The small molecule below binds the protein below.
Small molecule (SMILES): Nc1ccn([C@@H]2O[C@H](CO[P](=O)(O)O[C@H]3[C@@H](O)[C@H](n4ccc(=O)[nH]c4=O)O[C@@H]3CO[P](=O)(O)O[C@H]3[C@@H](O)[C@H](n4cnc5c4NC=NC5N)O[C@@H]3CO[P](=O)(O)O[C@H]3[C@@H](O)[C@H](n4cnc5c4NC=NC5N)O[C@@H]3CO[P](=O)(O)O[C@H]3[C@@H](O)[C@H](n4cnc5c4NC=NC5N)O[C@@H]3COP(=O)=O)[C@@H](O[P](=O)(O)OC[C@H]3O[C@@H](n4ccc(=O)[nH]c4=O)[C@H](O)[C@@H]3O[P](=O)(O)OC[C@H]3O[C@@H](n4ccc(=O)[nH]c4=O)[C@H](O)[C@@H]3O[P](=O)(O)OC[C@H]3O[C@@H](n4ccc(=O)[nH]c4=O)[C@H](O)[C@@H]3O)[C@H]2O)c(=O)n1

Sequence of chain 1.A:
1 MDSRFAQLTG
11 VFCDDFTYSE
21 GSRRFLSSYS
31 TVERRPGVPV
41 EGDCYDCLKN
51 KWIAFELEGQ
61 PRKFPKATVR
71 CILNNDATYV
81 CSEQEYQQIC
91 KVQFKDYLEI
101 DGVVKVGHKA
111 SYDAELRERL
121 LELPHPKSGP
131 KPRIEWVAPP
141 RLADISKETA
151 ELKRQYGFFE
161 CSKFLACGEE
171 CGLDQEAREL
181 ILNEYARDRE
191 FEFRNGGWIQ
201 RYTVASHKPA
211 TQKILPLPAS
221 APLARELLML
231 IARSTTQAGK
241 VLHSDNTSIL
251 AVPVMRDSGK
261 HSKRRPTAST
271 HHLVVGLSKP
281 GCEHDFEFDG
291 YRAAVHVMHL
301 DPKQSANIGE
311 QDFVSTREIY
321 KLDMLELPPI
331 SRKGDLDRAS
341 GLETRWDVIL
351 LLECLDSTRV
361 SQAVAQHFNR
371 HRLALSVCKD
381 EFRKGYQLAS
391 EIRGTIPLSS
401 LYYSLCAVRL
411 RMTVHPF

Binding-site contacts:
Ligand atom OP2 contacts residue ALA210 of chain 1.A at 3.0 Å (h-bond).
Ligand atom O2 contacts residue HIS299 of chain 1.A at 3.3 Å.
Ligand atom C4 contacts residue TYR202 of chain 1.A at 3.4 Å (hydrophobic).
Ligand atom N1 contacts residue LYS208 of chain 1.A at 3.3 Å (salt-bridge).
Ligand atom O3' contacts residue HIS299 of chain 1.A at 3.4 Å.
Ligand atom OP2 contacts residue THR270 of chain 1.A at 2.8 Å (h-bond).
Ligand atom C6 contacts residue TYR202 of chain 1.A at 3.3 Å (hydrophobic).
Ligand atom C2' contacts residue VAL254 of chain 1.A at 3.0 Å (hydrophobic).
Ligand atom O4' contacts residue HIS271 of chain 1.A at 3.4 Å.
Ligand atom N6 contacts residue TYR202 of chain 1.A at 3.4 Å.
Ligand atom O3' contacts residue THR270 of chain 1.A at 3.5 Å.
Ligand atom C6 contacts residue LEU355 of chain 1.A at 3.4 Å (hydrophobic).
Ligand atom C8 contacts residue HIS299 of chain 1.A at 3.4 Å.
Ligand atom C2 contacts residue LYS208 of chain 1.A at 3.1 Å.
Ligand atom N3 contacts residue LYS208 of chain 1.A at 3.1 Å (salt-bridge).
Ligand atom OP1 contacts residue ARG256 of chain 1.A at 3.4 Å (salt-bridge).
Ligand atom N6 contacts residue LEU355 of chain 1.A at 2.6 Å (h-bond).
Ligand atom O2' contacts residue HIS271 of chain 1.A at 2.6 Å (h-bond).
Ligand atom OP1 contacts residue TYR202 of chain 1.A at 2.8 Å (h-bond).
Ligand atom N1 contacts residue SER357 of chain 1.A at 3.1 Å (h-bond).
Ligand atom N1 contacts residue LEU355 of chain 1.A at 3.4 Å (h-bond).
Ligand atom OP1 contacts residue ARG393 of chain 1.A at 2.9 Å (salt-bridge).
Ligand atom O4 contacts residue ALA205 of chain 1.A at 3.4 Å.
Ligand atom N6 contacts residue ALA205 of chain 1.A at 3.1 Å.
Ligand atom O2 contacts residue HIS207 of chain 1.A at 3.0 Å (h-bond).
Ligand atom O5' contacts residue LYS263 of chain 1.A at 2.9 Å (salt-bridge).
Ligand atom C4 contacts residue LYS208 of chain 1.A at 3.3 Å.
Ligand atom O2 contacts residue VAL254 of chain 1.A at 3.4 Å.
Ligand atom N6 contacts residue VAL204 of chain 1.A at 3.4 Å (h-bond).
Ligand atom N3 contacts residue GLN304 of chain 1.A at 3.5 Å (h-bond).
Ligand atom O2' contacts residue VAL254 of chain 1.A at 2.5 Å (h-bond).
Ligand atom N3 contacts residue SER206 of chain 1.A at 3.2 Å (h-bond).
Ligand atom C6 contacts residue LYS208 of chain 1.A at 3.5 Å.
Ligand atom C4' contacts residue SER269 of chain 1.A at 3.4 Å.
Ligand atom C5 contacts residue TYR202 of chain 1.A at 3.4 Å (hydrophobic).
Ligand atom C6 contacts residue TYR202 of chain 1.A at 3.2 Å (hydrophobic).
Ligand atom C5 contacts residue LYS208 of chain 1.A at 3.5 Å.
Ligand atom O4' contacts residue GLY394 of chain 1.A at 3.4 Å.
Ligand atom O4 contacts residue HIS207 of chain 1.A at 3.5 Å (h-bond).
Ligand atom OP1 contacts residue HIS299 of chain 1.A at 3.4 Å (h-bond).

Sequence of chain 1.B:
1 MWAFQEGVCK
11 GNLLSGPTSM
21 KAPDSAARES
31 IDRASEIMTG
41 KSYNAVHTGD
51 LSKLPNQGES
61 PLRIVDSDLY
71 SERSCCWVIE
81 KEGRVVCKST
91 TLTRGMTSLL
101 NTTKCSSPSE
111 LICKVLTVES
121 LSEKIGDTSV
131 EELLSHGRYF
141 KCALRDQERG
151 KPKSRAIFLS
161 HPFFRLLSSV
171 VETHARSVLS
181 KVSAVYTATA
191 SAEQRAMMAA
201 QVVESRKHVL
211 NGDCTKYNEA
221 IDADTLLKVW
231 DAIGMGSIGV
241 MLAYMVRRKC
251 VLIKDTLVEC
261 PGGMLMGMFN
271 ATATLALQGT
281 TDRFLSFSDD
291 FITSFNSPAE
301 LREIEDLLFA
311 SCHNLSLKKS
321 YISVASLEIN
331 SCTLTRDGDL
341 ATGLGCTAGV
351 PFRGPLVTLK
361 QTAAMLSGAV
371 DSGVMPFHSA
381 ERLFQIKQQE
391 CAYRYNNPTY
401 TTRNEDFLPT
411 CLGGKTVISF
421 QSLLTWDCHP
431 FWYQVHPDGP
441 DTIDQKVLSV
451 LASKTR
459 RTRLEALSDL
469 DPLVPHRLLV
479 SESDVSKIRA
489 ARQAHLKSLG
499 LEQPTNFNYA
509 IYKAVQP